This protein binds this small molecule.
Small molecule (SMILES): Cc1cc(CCCOc2c(C)cc(-c3nnn(C)n3)cc2C)on1

Sequence of chain 52.A:
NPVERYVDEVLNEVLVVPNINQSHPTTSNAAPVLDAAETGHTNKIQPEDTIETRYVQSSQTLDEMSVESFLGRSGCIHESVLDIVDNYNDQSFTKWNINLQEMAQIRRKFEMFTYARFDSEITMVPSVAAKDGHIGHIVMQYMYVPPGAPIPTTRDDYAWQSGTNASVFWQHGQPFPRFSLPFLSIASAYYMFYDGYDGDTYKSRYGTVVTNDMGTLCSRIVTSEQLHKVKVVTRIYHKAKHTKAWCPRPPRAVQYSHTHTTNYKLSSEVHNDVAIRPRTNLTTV

Binding-site contacts:
Ligand atom C5B contacts residue TYR144 of chain 52.A at 3.8 Å (hydrophobic).
Ligand atom N1A contacts residue LEU217 of chain 52.A at 3.3 Å.
Ligand atom N1A contacts residue PHE179 of chain 52.A at 3.3 Å.
Ligand atom N3A contacts residue TYR144 of chain 52.A at 3.2 Å.
Ligand atom CM6 contacts residue TYR144 of chain 52.A at 3.7 Å (hydrophobic).
Ligand atom N2 contacts residue LEU100 of chain 52.A at 3.8 Å.
Ligand atom O1 contacts residue MET214 of chain 52.A at 3.2 Å.
Ligand atom N5A contacts residue MET124 of chain 52.A at 3.9 Å.
Ligand atom CM4 contacts residue TYR144 of chain 52.A at 3.8 Å (hydrophobic).
Ligand atom CM3 contacts residue TYR190 of chain 52.A at 3.6 Å (hydrophobic).
Ligand atom C5B contacts residue LEU181 of chain 52.A at 3.6 Å (hydrophobic).
Ligand atom C6B contacts residue LEU181 of chain 52.A at 3.5 Å (hydrophobic).
Ligand atom C4 contacts residue MET214 of chain 52.A at 3.7 Å (hydrophobic).
Ligand atom C5 contacts residue MET214 of chain 52.A at 3.4 Å (hydrophobic).
Ligand atom N5A contacts residue PHE179 of chain 52.A at 3.3 Å.
Ligand atom CM6 contacts residue LEU181 of chain 52.A at 3.8 Å (hydrophobic).
Ligand atom C1B contacts residue LEU181 of chain 52.A at 4.0 Å (hydrophobic).
Ligand atom C2A contacts residue LEU217 of chain 52.A at 4.0 Å (hydrophobic).
Ligand atom C2A contacts residue PHE179 of chain 52.A at 3.5 Å (hydrophobic).
Ligand atom C4 contacts residue TYR190 of chain 52.A at 3.7 Å (hydrophobic).
Ligand atom N4A contacts residue TYR144 of chain 52.A at 3.7 Å.
Ligand atom CM2 contacts residue ILE122 of chain 52.A at 3.8 Å (hydrophobic).
Ligand atom CM4 contacts residue VAL168 of chain 52.A at 3.9 Å (hydrophobic).
Ligand atom O1 contacts residue LEU100 of chain 52.A at 3.7 Å.
Ligand atom N1A contacts residue MET124 of chain 52.A at 3.6 Å.
Ligand atom CM4 contacts residue TYR142 of chain 52.A at 3.7 Å (hydrophobic).
Ligand atom CM6 contacts residue LEU184 of chain 52.A at 3.7 Å (hydrophobic).
Ligand atom C1C contacts residue MET214 of chain 52.A at 3.2 Å (hydrophobic).
Ligand atom CM4 contacts residue ALA166 of chain 52.A at 3.1 Å (hydrophobic).
Ligand atom N4A contacts residue PHE179 of chain 52.A at 3.5 Å.
Ligand atom C4 contacts residue LEU100 of chain 52.A at 3.9 Å (hydrophobic).
Ligand atom N2 contacts residue MET214 of chain 52.A at 3.8 Å.
Ligand atom N3A contacts residue PHE179 of chain 52.A at 3.7 Å.
Ligand atom N5A contacts residue LEU217 of chain 52.A at 3.6 Å.
Ligand atom C1B contacts residue ILE98 of chain 52.A at 3.6 Å (hydrophobic).
Ligand atom C2B contacts residue ILE122 of chain 52.A at 4.0 Å (hydrophobic).
Ligand atom O1B contacts residue ILE98 of chain 52.A at 3.2 Å.
Ligand atom C3 contacts residue LEU100 of chain 52.A at 3.8 Å (hydrophobic).
Ligand atom CM2 contacts residue ILE77 of chain 52.A at 3.8 Å (hydrophobic).
Ligand atom C6B contacts residue ILE98 of chain 52.A at 3.8 Å (hydrophobic).